Sequence of chain 27.A:
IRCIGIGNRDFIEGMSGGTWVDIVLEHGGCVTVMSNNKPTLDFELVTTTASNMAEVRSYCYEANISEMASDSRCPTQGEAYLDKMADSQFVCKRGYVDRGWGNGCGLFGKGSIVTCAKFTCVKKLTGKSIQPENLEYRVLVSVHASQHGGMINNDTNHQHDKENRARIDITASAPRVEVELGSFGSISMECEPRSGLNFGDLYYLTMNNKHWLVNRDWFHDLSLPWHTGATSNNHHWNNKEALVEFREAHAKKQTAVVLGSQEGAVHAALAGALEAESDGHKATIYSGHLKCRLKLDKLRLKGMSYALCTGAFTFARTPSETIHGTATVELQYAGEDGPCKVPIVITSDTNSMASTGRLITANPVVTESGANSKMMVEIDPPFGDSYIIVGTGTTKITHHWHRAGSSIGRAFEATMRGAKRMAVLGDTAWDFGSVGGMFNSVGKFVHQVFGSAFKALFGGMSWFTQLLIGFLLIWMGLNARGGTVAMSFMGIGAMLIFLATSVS

Binding-site contacts:
Ligand atom C8 contacts residue THR156 of chain 27.A at 4.5 Å.
Ligand atom C6 contacts residue ASN157 of chain 27.A at 3.5 Å.
Ligand atom C1 contacts residue GLY150 of chain 27.A at 3.9 Å.
Ligand atom O5 contacts residue ASN154 of chain 27.A at 2.3 Å (h-bond).
Ligand atom C3 contacts residue MET151 of chain 27.A at 4.0 Å (hydrophobic).
Ligand atom O7 contacts residue THR156 of chain 27.A at 4.5 Å.
Ligand atom C1 contacts residue MET151 of chain 27.A at 4.1 Å (hydrophobic).
Ligand atom O6 contacts residue THR156 of chain 27.A at 4.5 Å.
Ligand atom C2 contacts residue ASN154 of chain 27.A at 2.4 Å.
Ligand atom C4 contacts residue ASN154 of chain 27.A at 4.2 Å.
Ligand atom C5 contacts residue MET151 of chain 27.A at 3.8 Å (hydrophobic).
Ligand atom C6 contacts residue THR156 of chain 27.A at 3.7 Å.
Ligand atom O5 contacts residue THR156 of chain 27.A at 4.0 Å.
Ligand atom C6 contacts residue MET151 of chain 27.A at 4.5 Å (hydrophobic).
Ligand atom O7 contacts residue GLY150 of chain 27.A at 2.9 Å (h-bond).
Ligand atom O7 contacts residue HIS148 of chain 27.A at 3.6 Å (h-bond).
Ligand atom N2 contacts residue ASN154 of chain 27.A at 2.9 Å (h-bond).
Ligand atom C1 contacts residue THR156 of chain 27.A at 4.3 Å.
Ligand atom C1 contacts residue ASN154 of chain 27.A at 1.4 Å.
Ligand atom O5 contacts residue THR156 of chain 27.A at 4.0 Å.
Ligand atom C5 contacts residue ASN154 of chain 27.A at 3.6 Å.
Ligand atom C6 contacts residue THR156 of chain 27.A at 4.0 Å.
Ligand atom C7 contacts residue ASN154 of chain 27.A at 3.7 Å.
Ligand atom O5 contacts residue ASN157 of chain 27.A at 4.3 Å.
Ligand atom C2 contacts residue GLY150 of chain 27.A at 3.8 Å.
Ligand atom C7 contacts residue GLY150 of chain 27.A at 3.1 Å.
Ligand atom O7 contacts residue ASN154 of chain 27.A at 4.0 Å.
Ligand atom C8 contacts residue ASN157 of chain 27.A at 3.9 Å.
Ligand atom O6 contacts residue MET151 of chain 27.A at 4.2 Å.
Ligand atom C4 contacts residue MET151 of chain 27.A at 3.9 Å (hydrophobic).
Ligand atom C3 contacts residue ASN154 of chain 27.A at 3.8 Å.
Ligand atom C2 contacts residue MET151 of chain 27.A at 4.2 Å (hydrophobic).
Ligand atom O5 contacts residue MET151 of chain 27.A at 3.9 Å.
Ligand atom C8 contacts residue GLY150 of chain 27.A at 3.8 Å.
Ligand atom C6 contacts residue ASP161 of chain 27.A at 3.6 Å.
Ligand atom N2 contacts residue GLY150 of chain 27.A at 3.5 Å (h-bond).
Ligand atom C5 contacts residue THR156 of chain 27.A at 4.2 Å.
Ligand atom C5 contacts residue THR156 of chain 27.A at 3.9 Å.

The protein below binds the small molecule below.
Small molecule (SMILES): CC(=O)N[C@H]1[C@H](O[C@H]2[C@H](O)[C@@H](NC(C)=O)CO[C@@H]2CO[C@@H]2O[C@@H](C)[C@@H](O)[C@@H](O)[C@@H]2O)O[C@H](CO)[C@@H](O)[C@@H]1O